Binding-site contacts:
Ligand atom C6 contacts residue THR48 of chain 13.F at 4.4 Å.
Ligand atom O6 contacts residue CYS45 of chain 13.F at 3.4 Å (h-bond).
Ligand atom O7 contacts residue ASN75 of chain 13.E at 3.2 Å (h-bond).
Ligand atom C2 contacts residue ASN75 of chain 13.E at 2.6 Å.
Ligand atom C7 contacts residue ASN75 of chain 13.E at 2.8 Å.
Ligand atom C3 contacts residue NAG1 of chain 13.Z at 3.3 Å.
Ligand atom O6 contacts residue ASN75 of chain 13.E at 3.8 Å.
Ligand atom C1 contacts residue ASN75 of chain 13.E at 1.3 Å.
Ligand atom C3 contacts residue ASN75 of chain 13.E at 3.5 Å.
Ligand atom O6 contacts residue THR48 of chain 13.F at 4.0 Å.
Ligand atom C6 contacts residue CYS45 of chain 13.F at 4.4 Å (hydrophobic).
Ligand atom C8 contacts residue PHE98 of chain 13.E at 3.6 Å (hydrophobic).
Ligand atom O3 contacts residue NAG1 of chain 13.Z at 2.4 Å (h-bond).
Ligand atom O6 contacts residue GLU46 of chain 13.F at 3.8 Å.
Ligand atom C6 contacts residue ASN75 of chain 13.E at 3.8 Å.
Ligand atom O4 contacts residue NAG1 of chain 13.Z at 1.6 Å.
Ligand atom O6 contacts residue NAG1 of chain 13.Z at 4.1 Å.
Ligand atom C5 contacts residue NAG1 of chain 13.Z at 3.7 Å.
Ligand atom O7 contacts residue MET126 of chain 13.E at 3.1 Å.
Ligand atom C5 contacts residue ASN75 of chain 13.E at 3.2 Å.
Ligand atom C8 contacts residue ASN75 of chain 13.E at 3.0 Å.
Ligand atom C2 contacts residue NAG1 of chain 13.Z at 4.1 Å.
Ligand atom N2 contacts residue ASN75 of chain 13.E at 3.0 Å (h-bond).
Ligand atom O5 contacts residue ASN75 of chain 13.E at 2.1 Å (h-bond).
Ligand atom C4 contacts residue NAG1 of chain 13.Z at 2.9 Å.
Ligand atom C7 contacts residue MET126 of chain 13.E at 3.8 Å (hydrophobic).
Ligand atom C4 contacts residue ASN75 of chain 13.E at 4.0 Å.
Ligand atom C8 contacts residue MET126 of chain 13.E at 3.7 Å (hydrophobic).
Ligand atom O5 contacts residue THR48 of chain 13.F at 4.0 Å.
Ligand atom C6 contacts residue NAG1 of chain 13.Z at 3.4 Å.

Sequence of chain 13.E:
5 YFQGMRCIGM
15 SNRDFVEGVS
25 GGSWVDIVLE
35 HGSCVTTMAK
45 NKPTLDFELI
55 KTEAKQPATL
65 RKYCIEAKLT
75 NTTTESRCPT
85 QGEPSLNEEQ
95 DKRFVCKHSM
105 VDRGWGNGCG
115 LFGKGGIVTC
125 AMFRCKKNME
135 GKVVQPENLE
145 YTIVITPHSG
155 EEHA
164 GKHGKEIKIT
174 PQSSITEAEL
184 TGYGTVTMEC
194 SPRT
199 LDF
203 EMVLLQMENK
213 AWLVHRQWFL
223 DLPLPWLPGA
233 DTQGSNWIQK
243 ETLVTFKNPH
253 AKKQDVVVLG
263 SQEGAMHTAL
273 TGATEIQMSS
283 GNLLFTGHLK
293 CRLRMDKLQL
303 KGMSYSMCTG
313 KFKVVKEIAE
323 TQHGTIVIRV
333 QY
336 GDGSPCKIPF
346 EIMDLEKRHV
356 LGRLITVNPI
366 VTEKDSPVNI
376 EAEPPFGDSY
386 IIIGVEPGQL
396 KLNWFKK

Sequence of chain 13.F:
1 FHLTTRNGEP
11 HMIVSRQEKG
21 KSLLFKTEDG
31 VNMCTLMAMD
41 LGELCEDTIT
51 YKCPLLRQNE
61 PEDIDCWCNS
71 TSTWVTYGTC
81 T

The protein below binds the small molecule below.
Small molecule (SMILES): CC(=O)N[C@@H]1[C@@H](O)[C@H](O)[C@@H](CO)O[C@H]1O